Sequence of chain 1.A:
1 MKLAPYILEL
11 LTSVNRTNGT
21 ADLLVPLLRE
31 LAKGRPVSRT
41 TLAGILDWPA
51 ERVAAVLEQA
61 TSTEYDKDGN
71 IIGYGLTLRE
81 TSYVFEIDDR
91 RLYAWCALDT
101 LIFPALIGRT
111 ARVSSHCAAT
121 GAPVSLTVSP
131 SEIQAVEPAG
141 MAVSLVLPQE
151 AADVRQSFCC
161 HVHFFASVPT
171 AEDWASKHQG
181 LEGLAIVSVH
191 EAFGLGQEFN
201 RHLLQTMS

A small-molecule ligand and the protein it binds are described below.
Small molecule (SMILES): C[Pb](C)(C)Br

Binding-site contacts:
Ligand atom C3 contacts residue CYS159 of chain 1.A at 3.2 Å (hydrophobic).
Ligand atom C1 contacts residue LEU98 of chain 1.A at 4.4 Å (hydrophobic).
Ligand atom C1 contacts residue ILE102 of chain 1.A at 3.9 Å (hydrophobic).
Ligand atom C1 contacts residue ASP99 of chain 1.A at 3.5 Å.
Ligand atom C3 contacts residue ASP99 of chain 1.A at 2.8 Å.
Ligand atom PB1 contacts residue ASP99 of chain 1.A at 2.7 Å.
Ligand atom C1 contacts residue PHE158 of chain 1.A at 4.3 Å (hydrophobic).
Ligand atom C1 contacts residue LEU10 of chain 1.A at 4.2 Å (hydrophobic).
Ligand atom C3 contacts residue TRP95 of chain 1.A at 4.3 Å (hydrophobic).